Sequence of chain 1.A:
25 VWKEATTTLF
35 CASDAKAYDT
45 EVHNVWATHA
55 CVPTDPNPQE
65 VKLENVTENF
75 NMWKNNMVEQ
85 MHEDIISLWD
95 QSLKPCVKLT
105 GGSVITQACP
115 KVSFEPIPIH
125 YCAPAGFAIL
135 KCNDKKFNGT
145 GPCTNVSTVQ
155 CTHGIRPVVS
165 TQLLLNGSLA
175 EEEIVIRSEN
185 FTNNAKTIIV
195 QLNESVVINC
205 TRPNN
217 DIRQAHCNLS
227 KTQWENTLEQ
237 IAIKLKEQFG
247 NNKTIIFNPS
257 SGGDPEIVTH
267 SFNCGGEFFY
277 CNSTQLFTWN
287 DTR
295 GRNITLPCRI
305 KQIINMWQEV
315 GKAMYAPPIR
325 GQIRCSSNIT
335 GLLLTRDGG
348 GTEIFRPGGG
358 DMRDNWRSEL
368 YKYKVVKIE

Binding-site contacts:
Ligand atom O5 contacts residue IPA1 of chain 1.O at 3.5 Å (h-bond).
Ligand atom C5 contacts residue NAG1 of chain 1.M at 4.0 Å.
Ligand atom C1 contacts residue IPA1 of chain 1.O at 3.9 Å.
Ligand atom C1 contacts residue NAG1 of chain 1.M at 4.1 Å.
Ligand atom C6 contacts residue NAG1 of chain 1.M at 3.9 Å.
Ligand atom O5 contacts residue ASN170 of chain 1.A at 2.2 Å (h-bond).
Ligand atom C7 contacts residue ASN170 of chain 1.A at 3.7 Å.
Ligand atom C5 contacts residue ASN170 of chain 1.A at 3.6 Å.
Ligand atom C6 contacts residue GLU119 of chain 1.A at 4.1 Å.
Ligand atom C3 contacts residue ASN170 of chain 1.A at 3.8 Å.
Ligand atom O5 contacts residue NAG1 of chain 1.M at 3.3 Å.
Ligand atom C5 contacts residue IPA1 of chain 1.O at 3.4 Å.
Ligand atom O4 contacts residue GLU119 of chain 1.A at 3.1 Å (salt-bridge).
Ligand atom O6 contacts residue ARG160 of chain 1.A at 4.0 Å.
Ligand atom C2 contacts residue ASN170 of chain 1.A at 2.5 Å.
Ligand atom C4 contacts residue GLU119 of chain 1.A at 3.5 Å.
Ligand atom C7 contacts residue SER331 of chain 1.A at 3.6 Å.
Ligand atom C8 contacts residue ASN269 of chain 1.A at 4.0 Å.
Ligand atom O4 contacts residue SER330 of chain 1.A at 3.9 Å.
Ligand atom C4 contacts residue ASN170 of chain 1.A at 4.2 Å.
Ligand atom C2 contacts residue SER331 of chain 1.A at 3.5 Å.
Ligand atom C5 contacts residue SER330 of chain 1.A at 3.5 Å.
Ligand atom O5 contacts residue SER330 of chain 1.A at 4.1 Å.
Ligand atom C3 contacts residue CYS329 of chain 1.A at 4.2 Å (hydrophobic).
Ligand atom C8 contacts residue SER331 of chain 1.A at 3.6 Å.
Ligand atom C6 contacts residue IPA1 of chain 1.O at 3.8 Å.
Ligand atom C3 contacts residue SER331 of chain 1.A at 3.9 Å.
Ligand atom O7 contacts residue PRO120 of chain 1.A at 3.7 Å.
Ligand atom N2 contacts residue SER331 of chain 1.A at 2.7 Å (h-bond).
Ligand atom N2 contacts residue ASN170 of chain 1.A at 3.0 Å (h-bond).
Ligand atom O6 contacts residue GLU119 of chain 1.A at 3.5 Å (salt-bridge).
Ligand atom C4 contacts residue SER330 of chain 1.A at 3.9 Å.
Ligand atom C1 contacts residue SER331 of chain 1.A at 3.7 Å.
Ligand atom C8 contacts residue VAL162 of chain 1.A at 4.1 Å (hydrophobic).
Ligand atom O7 contacts residue ASN170 of chain 1.A at 3.9 Å.
Ligand atom C8 contacts residue LEU169 of chain 1.A at 3.7 Å (hydrophobic).
Ligand atom O3 contacts residue CYS329 of chain 1.A at 3.3 Å (h-bond).
Ligand atom C1 contacts residue ASN170 of chain 1.A at 1.4 Å.
Ligand atom C3 contacts residue SER330 of chain 1.A at 3.6 Å.
Ligand atom C1 contacts residue SER330 of chain 1.A at 3.9 Å.

The small molecule below binds the protein below.
Small molecule (SMILES): CC(=O)N[C@@H]1[C@@H](O)[C@H](O)[C@@H](CO)O[C@H]1O